A protein and the small-molecule ligand that binds it are described below.
Small molecule (SMILES): CC(=O)N[C@@H]1[C@@H](O)[C@H](O)[C@@H](CO)O[C@H]1O

Sequence of chain 1.C:
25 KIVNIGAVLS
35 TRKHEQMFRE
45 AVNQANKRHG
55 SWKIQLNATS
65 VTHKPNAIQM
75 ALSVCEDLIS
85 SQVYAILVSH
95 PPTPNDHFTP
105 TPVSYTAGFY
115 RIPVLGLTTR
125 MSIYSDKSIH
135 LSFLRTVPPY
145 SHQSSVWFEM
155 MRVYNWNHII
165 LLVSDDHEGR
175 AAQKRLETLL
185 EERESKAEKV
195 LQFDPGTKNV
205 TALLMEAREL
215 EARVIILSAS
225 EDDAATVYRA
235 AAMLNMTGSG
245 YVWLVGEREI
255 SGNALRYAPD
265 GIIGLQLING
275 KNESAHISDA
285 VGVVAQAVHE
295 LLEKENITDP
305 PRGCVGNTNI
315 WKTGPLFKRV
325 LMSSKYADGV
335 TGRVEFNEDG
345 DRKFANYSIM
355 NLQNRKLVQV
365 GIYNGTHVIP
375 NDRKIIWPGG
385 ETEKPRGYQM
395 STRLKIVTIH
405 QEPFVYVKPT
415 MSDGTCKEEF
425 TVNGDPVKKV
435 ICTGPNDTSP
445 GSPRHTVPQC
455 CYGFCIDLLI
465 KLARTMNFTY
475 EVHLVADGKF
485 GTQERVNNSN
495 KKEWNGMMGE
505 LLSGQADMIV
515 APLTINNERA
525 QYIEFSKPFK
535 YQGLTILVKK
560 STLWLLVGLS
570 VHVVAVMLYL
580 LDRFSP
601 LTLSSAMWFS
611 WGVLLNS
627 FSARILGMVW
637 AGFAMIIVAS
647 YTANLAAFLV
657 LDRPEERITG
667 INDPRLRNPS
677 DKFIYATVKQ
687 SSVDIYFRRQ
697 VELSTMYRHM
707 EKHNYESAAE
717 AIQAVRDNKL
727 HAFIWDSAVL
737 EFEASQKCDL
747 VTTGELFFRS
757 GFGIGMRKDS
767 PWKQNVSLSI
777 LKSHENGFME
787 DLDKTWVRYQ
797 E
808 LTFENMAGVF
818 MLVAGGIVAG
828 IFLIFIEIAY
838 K

Binding-site contacts:
Ligand atom C4 contacts residue ASN203 of chain 1.C at 4.2 Å.
Ligand atom O7 contacts residue ASN203 of chain 1.C at 4.1 Å.
Ligand atom C3 contacts residue ASN203 of chain 1.C at 3.8 Å.
Ligand atom C7 contacts residue ASN203 of chain 1.C at 3.3 Å.
Ligand atom C2 contacts residue THR205 of chain 1.C at 4.4 Å.
Ligand atom N2 contacts residue ASN203 of chain 1.C at 2.9 Å (h-bond).
Ligand atom C5 contacts residue ASN203 of chain 1.C at 3.7 Å.
Ligand atom C2 contacts residue ASN203 of chain 1.C at 2.4 Å.
Ligand atom C8 contacts residue ASN203 of chain 1.C at 3.6 Å.
Ligand atom C1 contacts residue ASN203 of chain 1.C at 1.4 Å.
Ligand atom O6 contacts residue LYS202 of chain 1.C at 4.4 Å.
Ligand atom O5 contacts residue ASN203 of chain 1.C at 2.4 Å (h-bond).